Sequence of chain 1.A:
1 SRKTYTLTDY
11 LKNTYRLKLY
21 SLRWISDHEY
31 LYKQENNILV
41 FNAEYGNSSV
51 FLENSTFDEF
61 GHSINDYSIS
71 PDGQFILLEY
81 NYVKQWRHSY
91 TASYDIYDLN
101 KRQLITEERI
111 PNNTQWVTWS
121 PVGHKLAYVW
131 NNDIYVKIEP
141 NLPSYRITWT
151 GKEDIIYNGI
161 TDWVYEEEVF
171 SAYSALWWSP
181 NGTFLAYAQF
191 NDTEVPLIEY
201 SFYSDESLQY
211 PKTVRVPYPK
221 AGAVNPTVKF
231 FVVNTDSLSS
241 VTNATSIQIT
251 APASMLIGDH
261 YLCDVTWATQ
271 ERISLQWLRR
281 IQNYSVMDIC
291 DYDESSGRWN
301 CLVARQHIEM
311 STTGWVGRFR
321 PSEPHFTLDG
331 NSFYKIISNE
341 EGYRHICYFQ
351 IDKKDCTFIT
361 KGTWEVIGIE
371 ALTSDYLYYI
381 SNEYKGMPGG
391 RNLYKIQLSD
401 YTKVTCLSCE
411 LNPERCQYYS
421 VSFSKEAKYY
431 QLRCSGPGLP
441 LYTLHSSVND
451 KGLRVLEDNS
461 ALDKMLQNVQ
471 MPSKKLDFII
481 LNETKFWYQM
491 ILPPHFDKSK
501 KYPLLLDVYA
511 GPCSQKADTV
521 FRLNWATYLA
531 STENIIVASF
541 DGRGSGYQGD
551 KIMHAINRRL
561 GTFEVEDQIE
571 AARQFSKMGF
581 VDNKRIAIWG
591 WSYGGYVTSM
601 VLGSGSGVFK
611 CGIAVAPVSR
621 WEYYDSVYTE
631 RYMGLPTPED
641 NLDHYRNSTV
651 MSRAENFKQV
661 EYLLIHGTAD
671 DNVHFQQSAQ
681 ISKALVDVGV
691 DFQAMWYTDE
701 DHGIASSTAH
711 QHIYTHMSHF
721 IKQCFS

This small molecule binds to this protein.
Small molecule (SMILES): CC(=O)N[C@H]1[C@H](O[C@H]2[C@H](O)[C@@H](NC(C)=O)CO[C@@H]2CO)O[C@H](CO)[C@@H](O)[C@@H]1O

Binding-site contacts:
Ligand atom C8 contacts residue MET310 of chain 1.A at 4.1 Å (hydrophobic).
Ligand atom C7 contacts residue ASN283 of chain 1.A at 3.6 Å.
Ligand atom C5 contacts residue ILE281 of chain 1.A at 4.0 Å (hydrophobic).
Ligand atom N2 contacts residue SER311 of chain 1.A at 4.2 Å.
Ligand atom O7 contacts residue THR312 of chain 1.A at 3.3 Å.
Ligand atom C1 contacts residue ILE281 of chain 1.A at 4.0 Å (hydrophobic).
Ligand atom O7 contacts residue SER311 of chain 1.A at 3.4 Å (h-bond).
Ligand atom C5 contacts residue ASN283 of chain 1.A at 3.7 Å.
Ligand atom C7 contacts residue SER311 of chain 1.A at 3.5 Å.
Ligand atom O6 contacts residue ARG558 of chain 1.A at 3.9 Å.
Ligand atom O5 contacts residue ILE281 of chain 1.A at 3.5 Å.
Ligand atom C7 contacts residue THR312 of chain 1.A at 4.1 Å.
Ligand atom C1 contacts residue ASN283 of chain 1.A at 1.4 Å.
Ligand atom C8 contacts residue THR312 of chain 1.A at 3.6 Å.
Ligand atom O5 contacts residue ASN283 of chain 1.A at 2.4 Å (h-bond).
Ligand atom C6 contacts residue ILE281 of chain 1.A at 4.0 Å (hydrophobic).
Ligand atom C2 contacts residue ASN283 of chain 1.A at 2.4 Å.
Ligand atom N2 contacts residue ASN283 of chain 1.A at 2.9 Å (h-bond).
Ligand atom C4 contacts residue ASN283 of chain 1.A at 4.2 Å.
Ligand atom O7 contacts residue ASN283 of chain 1.A at 3.9 Å.
Ligand atom C8 contacts residue SER311 of chain 1.A at 3.6 Å.
Ligand atom C3 contacts residue ASN283 of chain 1.A at 3.8 Å.